A small-molecule ligand and the protein it binds are described below.
Small molecule (SMILES): CC(=O)N[C@@H]1[C@@H](O)[C@H](O)[C@@H](CO)O[C@H]1O

Sequence of chain 1.B:
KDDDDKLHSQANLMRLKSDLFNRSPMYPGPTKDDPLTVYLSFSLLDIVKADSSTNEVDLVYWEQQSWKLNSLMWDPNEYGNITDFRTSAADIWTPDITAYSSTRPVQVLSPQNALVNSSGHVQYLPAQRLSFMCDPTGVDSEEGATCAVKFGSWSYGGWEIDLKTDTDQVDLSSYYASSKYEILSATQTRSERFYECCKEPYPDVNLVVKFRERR

Binding-site contacts:
Ligand atom C8 contacts residue ASN119 of chain 1.B at 4.1 Å.
Ligand atom C7 contacts residue ASN119 of chain 1.B at 3.2 Å.
Ligand atom O4 contacts residue HIS123 of chain 1.B at 4.0 Å.
Ligand atom C2 contacts residue ASN119 of chain 1.B at 2.5 Å.
Ligand atom C2 contacts residue SER121 of chain 1.B at 4.1 Å.
Ligand atom C4 contacts residue ASN119 of chain 1.B at 4.3 Å.
Ligand atom O7 contacts residue ASN119 of chain 1.B at 3.2 Å (h-bond).
Ligand atom C1 contacts residue ASN119 of chain 1.B at 1.5 Å.
Ligand atom C5 contacts residue ASN119 of chain 1.B at 3.6 Å.
Ligand atom C8 contacts residue SER120 of chain 1.B at 3.2 Å.
Ligand atom C4 contacts residue HIS123 of chain 1.B at 4.2 Å.
Ligand atom O5 contacts residue ASN119 of chain 1.B at 2.4 Å (h-bond).
Ligand atom C8 contacts residue THR85 of chain 1.B at 3.9 Å.
Ligand atom N2 contacts residue SER121 of chain 1.B at 3.7 Å.
Ligand atom C3 contacts residue ASN119 of chain 1.B at 3.9 Å.
Ligand atom C6 contacts residue HIS123 of chain 1.B at 3.7 Å.
Ligand atom C1 contacts residue HIS123 of chain 1.B at 4.1 Å.
Ligand atom N2 contacts residue ASN119 of chain 1.B at 3.0 Å (h-bond).
Ligand atom C3 contacts residue SER121 of chain 1.B at 4.2 Å.
Ligand atom C5 contacts residue HIS123 of chain 1.B at 3.4 Å.
Ligand atom C1 contacts residue SER121 of chain 1.B at 4.0 Å.
Ligand atom O5 contacts residue HIS123 of chain 1.B at 3.6 Å.